This protein binds this small molecule.
Small molecule (SMILES): CC(=O)N[C@@H]1[C@@H](O)[C@H](O)[C@@H](CO)O[C@H]1O

Binding-site contacts:
Ligand atom C6 contacts residue GLN923 of chain 1.C at 3.6 Å.
Ligand atom O3 contacts residue LEU919 of chain 1.C at 4.5 Å.
Ligand atom C3 contacts residue ASN714 of chain 1.C at 3.8 Å.
Ligand atom C4 contacts residue ASN714 of chain 1.C at 4.2 Å.
Ligand atom C7 contacts residue ASN714 of chain 1.C at 3.2 Å.
Ligand atom O7 contacts residue ASN714 of chain 1.C at 3.0 Å (h-bond).
Ligand atom C1 contacts residue ASN714 of chain 1.C at 1.4 Å.
Ligand atom N2 contacts residue ASN714 of chain 1.C at 2.9 Å (h-bond).
Ligand atom O5 contacts residue ASN714 of chain 1.C at 2.3 Å (h-bond).
Ligand atom C3 contacts residue LEU919 of chain 1.C at 4.4 Å (hydrophobic).
Ligand atom O6 contacts residue GLN923 of chain 1.C at 2.4 Å (h-bond).
Ligand atom C5 contacts residue GLN923 of chain 1.C at 3.9 Å.
Ligand atom C5 contacts residue ASN714 of chain 1.C at 3.6 Å.
Ligand atom C2 contacts residue ASN714 of chain 1.C at 2.4 Å.
Ligand atom C8 contacts residue ASN714 of chain 1.C at 4.4 Å.

Sequence of chain 1.C:
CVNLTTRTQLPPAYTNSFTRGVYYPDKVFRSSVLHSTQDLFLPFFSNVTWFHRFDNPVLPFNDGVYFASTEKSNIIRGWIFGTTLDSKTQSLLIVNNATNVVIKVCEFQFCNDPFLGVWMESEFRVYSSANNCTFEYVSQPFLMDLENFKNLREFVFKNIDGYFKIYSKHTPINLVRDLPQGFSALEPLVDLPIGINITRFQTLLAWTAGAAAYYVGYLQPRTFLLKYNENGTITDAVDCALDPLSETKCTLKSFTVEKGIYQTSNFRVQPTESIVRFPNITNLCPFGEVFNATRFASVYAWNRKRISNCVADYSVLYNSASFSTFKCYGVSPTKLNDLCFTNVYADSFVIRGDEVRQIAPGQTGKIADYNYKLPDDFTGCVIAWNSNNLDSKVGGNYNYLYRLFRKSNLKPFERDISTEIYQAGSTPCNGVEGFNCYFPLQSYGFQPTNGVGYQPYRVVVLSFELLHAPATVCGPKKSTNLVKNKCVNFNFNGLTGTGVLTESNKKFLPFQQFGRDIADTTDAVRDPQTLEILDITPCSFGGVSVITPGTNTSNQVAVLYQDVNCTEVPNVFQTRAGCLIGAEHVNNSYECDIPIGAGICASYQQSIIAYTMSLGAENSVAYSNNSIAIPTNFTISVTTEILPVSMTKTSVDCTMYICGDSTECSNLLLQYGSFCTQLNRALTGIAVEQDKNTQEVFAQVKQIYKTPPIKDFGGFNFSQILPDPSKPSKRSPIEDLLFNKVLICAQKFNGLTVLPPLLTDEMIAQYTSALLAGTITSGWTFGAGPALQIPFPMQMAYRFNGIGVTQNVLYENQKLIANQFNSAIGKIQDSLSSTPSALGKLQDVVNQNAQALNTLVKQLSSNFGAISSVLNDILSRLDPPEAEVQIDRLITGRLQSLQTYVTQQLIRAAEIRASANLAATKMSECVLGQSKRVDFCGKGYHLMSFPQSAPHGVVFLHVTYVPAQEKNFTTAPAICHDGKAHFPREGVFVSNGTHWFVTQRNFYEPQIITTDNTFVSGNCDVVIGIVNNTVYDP